A protein and the small-molecule ligand that binds it are described below.
Small molecule (SMILES): CC(C)C[C@H](NC(=O)[C@H](CCc1ccccc1)NC(=O)CN1CCOCC1)C(=O)N[C@@H](Cc1ccccc1)C(=O)N[C@@H](CC(C)C)[C@@H](O)[C@H](C)CO

Sequence of chain 1.L:
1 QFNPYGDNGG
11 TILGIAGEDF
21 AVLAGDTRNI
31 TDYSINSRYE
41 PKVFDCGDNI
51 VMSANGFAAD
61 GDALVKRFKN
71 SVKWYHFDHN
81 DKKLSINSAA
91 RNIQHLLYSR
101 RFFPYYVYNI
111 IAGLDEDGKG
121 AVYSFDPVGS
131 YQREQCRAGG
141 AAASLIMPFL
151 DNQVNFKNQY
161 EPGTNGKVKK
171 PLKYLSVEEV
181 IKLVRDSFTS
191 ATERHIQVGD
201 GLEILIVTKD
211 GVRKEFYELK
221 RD

Sequence of chain 1.K:
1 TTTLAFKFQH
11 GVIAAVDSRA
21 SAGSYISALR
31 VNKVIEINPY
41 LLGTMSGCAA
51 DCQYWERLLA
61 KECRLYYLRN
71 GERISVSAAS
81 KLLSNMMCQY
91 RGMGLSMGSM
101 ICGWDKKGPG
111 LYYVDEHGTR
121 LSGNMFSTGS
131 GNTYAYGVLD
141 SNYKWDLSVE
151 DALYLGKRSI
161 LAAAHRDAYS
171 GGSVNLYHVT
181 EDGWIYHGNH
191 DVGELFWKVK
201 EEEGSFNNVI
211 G

Binding-site contacts:
Ligand atom O9 contacts residue PRO127 of chain 1.L at 3.5 Å.
Ligand atom C45 contacts residue MET45 of chain 1.K at 3.9 Å (hydrophobic).
Ligand atom C47 contacts residue THR1 of chain 1.K at 1.4 Å.
Ligand atom O48 contacts residue THR1 of chain 1.K at 2.4 Å (h-bond).
Ligand atom C43 contacts residue SER46 of chain 1.K at 4.0 Å.
Ligand atom C43 contacts residue GLY47 of chain 1.K at 3.5 Å.
Ligand atom C44 contacts residue LYS33 of chain 1.K at 3.5 Å.
Ligand atom C58 contacts residue LYS33 of chain 1.K at 3.6 Å.
Ligand atom O40 contacts residue SER21 of chain 1.K at 3.7 Å.
Ligand atom C35 contacts residue GLY47 of chain 1.K at 3.9 Å.
Ligand atom C58 contacts residue THR1 of chain 1.K at 2.5 Å.
Ligand atom N41 contacts residue THR1 of chain 1.K at 3.6 Å.
Ligand atom O60 contacts residue THR1 of chain 1.K at 2.9 Å (h-bond).
Ligand atom C42 contacts residue THR1 of chain 1.K at 2.3 Å.
Ligand atom C27 contacts residue SER27 of chain 1.K at 3.0 Å.
Ligand atom C58 contacts residue TYR169 of chain 1.K at 3.2 Å (hydrophobic).
Ligand atom C58 contacts residue ARG19 of chain 1.K at 3.2 Å.
Ligand atom O60 contacts residue SER130 of chain 1.K at 3.9 Å.
Ligand atom C51 contacts residue THR1 of chain 1.K at 1.5 Å.
Ligand atom C6 contacts residue ALA22 of chain 1.K at 3.7 Å (hydrophobic).
Ligand atom C59 contacts residue SER130 of chain 1.K at 4.0 Å.
Ligand atom C16 contacts residue TYR106 of chain 1.L at 3.7 Å (hydrophobic).
Ligand atom N30 contacts residue SER21 of chain 1.K at 3.7 Å.
Ligand atom C31 contacts residue GLY47 of chain 1.K at 3.5 Å.
Ligand atom C46 contacts residue ALA49 of chain 1.K at 4.0 Å (hydrophobic).
Ligand atom O29 contacts residue ALA49 of chain 1.K at 3.6 Å.
Ligand atom C39 contacts residue GLY47 of chain 1.K at 3.8 Å.
Ligand atom C11 contacts residue ASP126 of chain 1.L at 4.0 Å.
Ligand atom C44 contacts residue THR1 of chain 1.K at 3.7 Å.
Ligand atom C51 contacts residue TYR169 of chain 1.K at 3.8 Å (hydrophobic).
Ligand atom C43 contacts residue THR1 of chain 1.K at 2.6 Å.
Ligand atom O40 contacts residue ALA20 of chain 1.K at 3.7 Å.
Ligand atom C34 contacts residue GLY47 of chain 1.K at 3.7 Å.
Ligand atom N22 contacts residue ASP126 of chain 1.L at 3.9 Å.
Ligand atom C59 contacts residue THR1 of chain 1.K at 2.5 Å.
Ligand atom O48 contacts residue GLY47 of chain 1.K at 3.5 Å (h-bond).
Ligand atom N41 contacts residue GLY47 of chain 1.K at 3.1 Å (h-bond).
Ligand atom C18 contacts residue PRO127 of chain 1.L at 4.0 Å (hydrophobic).
Ligand atom C17 contacts residue TYR106 of chain 1.L at 3.5 Å (hydrophobic).
Ligand atom C12 contacts residue ASP126 of chain 1.L at 3.7 Å.